The small molecule below binds the protein below.
Small molecule (SMILES): CC(=O)N[C@H]1[C@H](O[C@H]2[C@H](O)[C@@H](NC(C)=O)CO[C@@H]2CO)O[C@H](CO)[C@@H](O)[C@@H]1O

Sequence of chain 1.B:
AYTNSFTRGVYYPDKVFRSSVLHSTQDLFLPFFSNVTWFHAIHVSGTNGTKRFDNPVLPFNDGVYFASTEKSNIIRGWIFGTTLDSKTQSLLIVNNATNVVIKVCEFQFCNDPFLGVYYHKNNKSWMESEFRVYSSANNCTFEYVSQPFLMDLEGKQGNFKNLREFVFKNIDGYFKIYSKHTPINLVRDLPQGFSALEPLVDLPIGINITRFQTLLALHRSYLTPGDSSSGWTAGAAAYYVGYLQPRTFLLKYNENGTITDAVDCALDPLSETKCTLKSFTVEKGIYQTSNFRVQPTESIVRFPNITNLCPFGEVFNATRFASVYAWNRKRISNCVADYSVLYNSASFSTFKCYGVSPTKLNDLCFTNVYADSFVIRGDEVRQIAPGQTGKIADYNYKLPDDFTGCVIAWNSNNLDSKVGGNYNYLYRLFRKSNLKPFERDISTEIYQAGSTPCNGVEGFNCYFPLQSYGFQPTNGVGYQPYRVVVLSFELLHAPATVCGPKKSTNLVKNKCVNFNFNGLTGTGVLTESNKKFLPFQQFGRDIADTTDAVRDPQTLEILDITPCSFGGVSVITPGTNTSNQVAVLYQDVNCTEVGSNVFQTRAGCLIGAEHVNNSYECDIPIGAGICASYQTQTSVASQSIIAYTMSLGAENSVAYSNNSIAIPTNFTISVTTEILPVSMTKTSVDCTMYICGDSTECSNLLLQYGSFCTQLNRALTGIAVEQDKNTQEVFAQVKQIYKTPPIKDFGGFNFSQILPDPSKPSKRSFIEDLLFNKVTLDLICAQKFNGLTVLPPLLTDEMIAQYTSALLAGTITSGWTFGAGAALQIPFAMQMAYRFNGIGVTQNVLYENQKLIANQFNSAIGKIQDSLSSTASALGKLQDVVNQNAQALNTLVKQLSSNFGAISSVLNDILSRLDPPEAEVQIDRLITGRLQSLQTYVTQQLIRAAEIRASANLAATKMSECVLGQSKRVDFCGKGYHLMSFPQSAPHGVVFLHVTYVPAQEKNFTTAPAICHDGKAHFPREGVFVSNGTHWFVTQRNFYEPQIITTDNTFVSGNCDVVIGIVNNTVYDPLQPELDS

Sequence of chain 1.A:
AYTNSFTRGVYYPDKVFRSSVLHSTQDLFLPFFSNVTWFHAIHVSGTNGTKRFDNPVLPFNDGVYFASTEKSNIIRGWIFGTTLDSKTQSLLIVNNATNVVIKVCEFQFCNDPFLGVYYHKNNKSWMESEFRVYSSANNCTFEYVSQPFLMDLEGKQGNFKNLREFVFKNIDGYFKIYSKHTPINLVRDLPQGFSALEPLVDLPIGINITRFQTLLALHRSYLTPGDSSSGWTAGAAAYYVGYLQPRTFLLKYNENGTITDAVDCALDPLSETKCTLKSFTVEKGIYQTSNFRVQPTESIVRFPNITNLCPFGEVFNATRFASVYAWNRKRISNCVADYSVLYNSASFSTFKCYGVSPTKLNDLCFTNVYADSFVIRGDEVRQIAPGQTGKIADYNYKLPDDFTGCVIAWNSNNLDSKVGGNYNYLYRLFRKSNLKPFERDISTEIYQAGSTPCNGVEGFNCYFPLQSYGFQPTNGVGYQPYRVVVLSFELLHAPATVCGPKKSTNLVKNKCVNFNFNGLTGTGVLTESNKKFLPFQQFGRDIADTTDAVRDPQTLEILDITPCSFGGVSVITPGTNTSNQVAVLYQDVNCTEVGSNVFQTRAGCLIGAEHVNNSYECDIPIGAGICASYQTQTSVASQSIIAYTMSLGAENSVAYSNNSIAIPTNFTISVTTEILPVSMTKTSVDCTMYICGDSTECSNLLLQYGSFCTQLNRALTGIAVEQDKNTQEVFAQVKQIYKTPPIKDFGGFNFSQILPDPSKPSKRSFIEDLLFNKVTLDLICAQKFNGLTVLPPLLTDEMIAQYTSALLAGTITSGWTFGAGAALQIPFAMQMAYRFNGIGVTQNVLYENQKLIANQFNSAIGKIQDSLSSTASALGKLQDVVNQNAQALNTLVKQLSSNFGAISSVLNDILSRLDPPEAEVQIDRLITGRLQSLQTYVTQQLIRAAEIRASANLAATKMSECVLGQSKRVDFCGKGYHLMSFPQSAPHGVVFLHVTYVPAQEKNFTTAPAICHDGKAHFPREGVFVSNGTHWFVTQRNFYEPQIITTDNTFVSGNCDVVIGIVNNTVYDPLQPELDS

Binding-site contacts:
Ligand atom O5 contacts residue THR224 of chain 1.A at 3.7 Å.
Ligand atom C3 contacts residue ASN222 of chain 1.A at 3.0 Å.
Ligand atom O6 contacts residue THR96 of chain 1.A at 3.4 Å (h-bond).
Ligand atom C6 contacts residue ASN222 of chain 1.A at 3.1 Å.
Ligand atom C7 contacts residue SER447 of chain 1.B at 3.1 Å.
Ligand atom C8 contacts residue SER447 of chain 1.B at 3.8 Å.
Ligand atom C4 contacts residue ASN222 of chain 1.A at 3.6 Å.
Ligand atom C6 contacts residue THR224 of chain 1.A at 3.2 Å.
Ligand atom C1 contacts residue ASN222 of chain 1.A at 1.4 Å.
Ligand atom C2 contacts residue SER447 of chain 1.B at 4.5 Å.
Ligand atom O6 contacts residue THR224 of chain 1.A at 4.3 Å.
Ligand atom C6 contacts residue THR97 of chain 1.A at 4.3 Å.
Ligand atom O6 contacts residue ASN222 of chain 1.A at 2.7 Å (h-bond).
Ligand atom N2 contacts residue ASN222 of chain 1.A at 3.7 Å.
Ligand atom C2 contacts residue ASN222 of chain 1.A at 2.5 Å.
Ligand atom O5 contacts residue ASN222 of chain 1.A at 2.4 Å (h-bond).
Ligand atom O3 contacts residue ASN222 of chain 1.A at 2.7 Å (h-bond).
Ligand atom O7 contacts residue ARG445 of chain 1.B at 4.2 Å.
Ligand atom C6 contacts residue THR96 of chain 1.A at 3.6 Å.
Ligand atom O7 contacts residue SER447 of chain 1.B at 2.3 Å (h-bond).
Ligand atom C5 contacts residue THR224 of chain 1.A at 3.8 Å.
Ligand atom N2 contacts residue SER447 of chain 1.B at 4.1 Å.
Ligand atom O3 contacts residue ARG445 of chain 1.B at 4.0 Å.
Ligand atom C5 contacts residue ASN222 of chain 1.A at 3.1 Å.